A protein and the small-molecule ligand that binds it are described below.
Small molecule (SMILES): C=C(C)[C@H]1CN[C@H](C(=O)O)[C@H]1CC(=O)O

Binding-site contacts:
Ligand atom OD1 contacts residue THR648 of chain 1.C at 3.8 Å.
Ligand atom CB contacts residue GLU698 of chain 1.C at 3.9 Å.
Ligand atom CD2 contacts residue TYR443 of chain 1.C at 3.5 Å (hydrophobic).
Ligand atom CD contacts residue GLU698 of chain 1.C at 3.9 Å.
Ligand atom OXT contacts residue SER647 of chain 1.C at 3.5 Å (h-bond).
Ligand atom OD2 contacts residue GLU698 of chain 1.C at 3.8 Å.
Ligand atom OXT contacts residue TYR443 of chain 1.C at 4.1 Å.
Ligand atom CA contacts residue THR473 of chain 1.C at 3.2 Å.
Ligand atom OD2 contacts residue LEU643 of chain 1.C at 3.3 Å.
Ligand atom CG2 contacts residue TYR443 of chain 1.C at 3.3 Å (hydrophobic).
Ligand atom CG contacts residue TYR443 of chain 1.C at 3.6 Å (hydrophobic).
Ligand atom CD2 contacts residue LEU643 of chain 1.C at 3.6 Å (hydrophobic).
Ligand atom O contacts residue GLY646 of chain 1.C at 3.4 Å.
Ligand atom N contacts residue TYR725 of chain 1.C at 4.3 Å.
Ligand atom CB contacts residue SER647 of chain 1.C at 4.3 Å.
Ligand atom OD2 contacts residue THR648 of chain 1.C at 3.4 Å (h-bond).
Ligand atom OD1 contacts residue LEU643 of chain 1.C at 3.7 Å.
Ligand atom C contacts residue ARG478 of chain 1.C at 3.5 Å.
Ligand atom CG1 contacts residue LEU643 of chain 1.C at 3.5 Å (hydrophobic).
Ligand atom CD contacts residue PRO471 of chain 1.C at 3.3 Å (hydrophobic).
Ligand atom OXT contacts residue ARG478 of chain 1.C at 2.5 Å (salt-bridge).
Ligand atom O contacts residue ARG478 of chain 1.C at 3.3 Å (salt-bridge).
Ligand atom O contacts residue SER647 of chain 1.C at 2.7 Å (h-bond).
Ligand atom C contacts residue SER647 of chain 1.C at 3.2 Å.
Ligand atom CD1 contacts residue TYR443 of chain 1.C at 3.2 Å (hydrophobic).
Ligand atom N contacts residue PRO471 of chain 1.C at 3.5 Å (h-bond).
Ligand atom O contacts residue THR473 of chain 1.C at 3.8 Å.
Ligand atom CB1 contacts residue GLU698 of chain 1.C at 3.3 Å.
Ligand atom CD1 contacts residue MET701 of chain 1.C at 3.8 Å (hydrophobic).
Ligand atom CD contacts residue TYR443 of chain 1.C at 3.5 Å (hydrophobic).
Ligand atom CA contacts residue SER647 of chain 1.C at 4.2 Å.
Ligand atom CA contacts residue GLU698 of chain 1.C at 3.3 Å.
Ligand atom CG1 contacts residue GLU698 of chain 1.C at 4.2 Å.
Ligand atom N contacts residue THR473 of chain 1.C at 3.4 Å (h-bond).
Ligand atom C contacts residue THR473 of chain 1.C at 3.0 Å.
Ligand atom OXT contacts residue THR473 of chain 1.C at 2.8 Å (h-bond).
Ligand atom OD1 contacts residue SER647 of chain 1.C at 3.5 Å (h-bond).
Ligand atom N contacts residue GLU698 of chain 1.C at 3.3 Å (salt-bridge).
Ligand atom CG1 contacts residue THR648 of chain 1.C at 3.7 Å.
Ligand atom OD1 contacts residue GLY646 of chain 1.C at 3.3 Å.

Sequence of chain 1.C:
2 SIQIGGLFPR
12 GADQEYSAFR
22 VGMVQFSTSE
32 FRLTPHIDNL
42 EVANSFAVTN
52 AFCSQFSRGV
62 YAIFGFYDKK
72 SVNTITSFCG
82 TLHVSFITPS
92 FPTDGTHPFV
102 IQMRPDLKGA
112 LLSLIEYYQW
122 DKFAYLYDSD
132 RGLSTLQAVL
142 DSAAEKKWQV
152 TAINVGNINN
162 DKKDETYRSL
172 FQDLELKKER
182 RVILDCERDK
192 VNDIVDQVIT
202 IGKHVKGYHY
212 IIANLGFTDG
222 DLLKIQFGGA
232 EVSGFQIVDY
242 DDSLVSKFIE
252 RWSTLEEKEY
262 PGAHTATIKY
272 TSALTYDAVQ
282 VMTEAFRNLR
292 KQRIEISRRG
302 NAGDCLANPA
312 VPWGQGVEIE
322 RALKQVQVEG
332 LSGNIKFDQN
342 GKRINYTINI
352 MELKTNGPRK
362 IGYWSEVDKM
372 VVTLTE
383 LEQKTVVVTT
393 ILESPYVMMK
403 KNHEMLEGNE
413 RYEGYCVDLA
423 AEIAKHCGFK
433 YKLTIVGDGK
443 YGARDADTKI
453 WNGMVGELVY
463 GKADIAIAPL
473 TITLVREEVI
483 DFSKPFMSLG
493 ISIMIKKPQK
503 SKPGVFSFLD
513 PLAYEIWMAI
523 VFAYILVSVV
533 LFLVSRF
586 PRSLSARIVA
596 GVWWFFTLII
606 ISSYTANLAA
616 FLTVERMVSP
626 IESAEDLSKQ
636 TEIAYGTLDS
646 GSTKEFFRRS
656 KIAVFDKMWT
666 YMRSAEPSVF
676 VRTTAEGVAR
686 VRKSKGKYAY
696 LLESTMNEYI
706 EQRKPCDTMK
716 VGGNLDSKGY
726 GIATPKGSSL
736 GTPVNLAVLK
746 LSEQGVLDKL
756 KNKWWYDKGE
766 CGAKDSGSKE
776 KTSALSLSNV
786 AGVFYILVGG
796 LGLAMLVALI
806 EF